A small-molecule ligand and the protein it binds are described below.
Small molecule (SMILES): Cc1ccccc1[C@@H]1NC(=O)c2cc(NC3COC3)cc(NC(=O)c3csc4ccccc34)c21

Binding-site contacts:
Ligand atom C26 contacts residue LEU942 of chain 1.C at 3.7 Å (hydrophobic).
Ligand atom C12 contacts residue GLY916 of chain 1.C at 3.4 Å.
Ligand atom C3 contacts residue PHE1006 of chain 1.C at 3.6 Å (hydrophobic).
Ligand atom C19 contacts residue LEU942 of chain 1.C at 3.8 Å (hydrophobic).
Ligand atom C6 contacts residue LEU915 of chain 1.C at 3.2 Å (hydrophobic).
Ligand atom C25 contacts residue GLU1016 of chain 1.C at 3.7 Å.
Ligand atom C18 contacts residue LEU942 of chain 1.C at 3.4 Å (hydrophobic).
Ligand atom C1 contacts residue ASP1022 of chain 1.C at 3.6 Å.
Ligand atom C21 contacts residue THR817 of chain 1.C at 3.5 Å.
Ligand atom C17 contacts residue LEU915 of chain 1.C at 3.2 Å (hydrophobic).
Ligand atom C16 contacts residue GLY916 of chain 1.C at 3.1 Å.
Ligand atom N1 contacts residue TYR1025 of chain 1.C at 3.6 Å.
Ligand atom C8 contacts residue ASP1022 of chain 1.C at 3.8 Å.
Ligand atom C7 contacts residue ASP1022 of chain 1.C at 3.8 Å.
Ligand atom C23 contacts residue LEU816 of chain 1.C at 3.8 Å (hydrophobic).
Ligand atom N1 contacts residue ASP1022 of chain 1.C at 2.8 Å (salt-bridge).
Ligand atom C22 contacts residue GLN813 of chain 1.C at 3.5 Å.
Ligand atom C22 contacts residue THR817 of chain 1.C at 3.4 Å.
Ligand atom C23 contacts residue GLN813 of chain 1.C at 3.9 Å.
Ligand atom C5 contacts residue LEU915 of chain 1.C at 3.4 Å (hydrophobic).
Ligand atom C24 contacts residue GLU1016 of chain 1.C at 3.9 Å.
Ligand atom O1 contacts residue TYR1025 of chain 1.C at 3.5 Å.
Ligand atom C4 contacts residue ILE1026 of chain 1.C at 3.9 Å (hydrophobic).
Ligand atom O3 contacts residue LEU942 of chain 1.C at 3.3 Å.
Ligand atom C16 contacts residue LEU915 of chain 1.C at 3.5 Å (hydrophobic).
Ligand atom C15 contacts residue TYR1025 of chain 1.C at 3.1 Å (hydrophobic).
Ligand atom C24 contacts residue LEU1017 of chain 1.C at 3.7 Å (hydrophobic).
Ligand atom C1 contacts residue LEU1017 of chain 1.C at 3.7 Å (hydrophobic).
Ligand atom S contacts residue THR817 of chain 1.C at 3.3 Å (h-bond).
Ligand atom N2 contacts residue GLY916 of chain 1.C at 2.9 Å (h-bond).
Ligand atom C6 contacts residue TYR1025 of chain 1.C at 3.7 Å (hydrophobic).
Ligand atom C16 contacts residue LYS945 of chain 1.C at 3.8 Å.
Ligand atom C18 contacts residue LEU915 of chain 1.C at 3.9 Å (hydrophobic).
Ligand atom C12 contacts residue LYS945 of chain 1.C at 3.8 Å.
Ligand atom C2 contacts residue ASP1022 of chain 1.C at 3.8 Å.
Ligand atom C9 contacts residue ASP1022 of chain 1.C at 3.9 Å.
Ligand atom C9 contacts residue TYR1025 of chain 1.C at 3.5 Å (hydrophobic).
Ligand atom C20 contacts residue LEU915 of chain 1.C at 3.8 Å (hydrophobic).
Ligand atom N3 contacts residue LEU915 of chain 1.C at 2.8 Å (h-bond).
Ligand atom C4 contacts residue PHE1006 of chain 1.C at 3.5 Å (hydrophobic).

Sequence of chain 1.C:
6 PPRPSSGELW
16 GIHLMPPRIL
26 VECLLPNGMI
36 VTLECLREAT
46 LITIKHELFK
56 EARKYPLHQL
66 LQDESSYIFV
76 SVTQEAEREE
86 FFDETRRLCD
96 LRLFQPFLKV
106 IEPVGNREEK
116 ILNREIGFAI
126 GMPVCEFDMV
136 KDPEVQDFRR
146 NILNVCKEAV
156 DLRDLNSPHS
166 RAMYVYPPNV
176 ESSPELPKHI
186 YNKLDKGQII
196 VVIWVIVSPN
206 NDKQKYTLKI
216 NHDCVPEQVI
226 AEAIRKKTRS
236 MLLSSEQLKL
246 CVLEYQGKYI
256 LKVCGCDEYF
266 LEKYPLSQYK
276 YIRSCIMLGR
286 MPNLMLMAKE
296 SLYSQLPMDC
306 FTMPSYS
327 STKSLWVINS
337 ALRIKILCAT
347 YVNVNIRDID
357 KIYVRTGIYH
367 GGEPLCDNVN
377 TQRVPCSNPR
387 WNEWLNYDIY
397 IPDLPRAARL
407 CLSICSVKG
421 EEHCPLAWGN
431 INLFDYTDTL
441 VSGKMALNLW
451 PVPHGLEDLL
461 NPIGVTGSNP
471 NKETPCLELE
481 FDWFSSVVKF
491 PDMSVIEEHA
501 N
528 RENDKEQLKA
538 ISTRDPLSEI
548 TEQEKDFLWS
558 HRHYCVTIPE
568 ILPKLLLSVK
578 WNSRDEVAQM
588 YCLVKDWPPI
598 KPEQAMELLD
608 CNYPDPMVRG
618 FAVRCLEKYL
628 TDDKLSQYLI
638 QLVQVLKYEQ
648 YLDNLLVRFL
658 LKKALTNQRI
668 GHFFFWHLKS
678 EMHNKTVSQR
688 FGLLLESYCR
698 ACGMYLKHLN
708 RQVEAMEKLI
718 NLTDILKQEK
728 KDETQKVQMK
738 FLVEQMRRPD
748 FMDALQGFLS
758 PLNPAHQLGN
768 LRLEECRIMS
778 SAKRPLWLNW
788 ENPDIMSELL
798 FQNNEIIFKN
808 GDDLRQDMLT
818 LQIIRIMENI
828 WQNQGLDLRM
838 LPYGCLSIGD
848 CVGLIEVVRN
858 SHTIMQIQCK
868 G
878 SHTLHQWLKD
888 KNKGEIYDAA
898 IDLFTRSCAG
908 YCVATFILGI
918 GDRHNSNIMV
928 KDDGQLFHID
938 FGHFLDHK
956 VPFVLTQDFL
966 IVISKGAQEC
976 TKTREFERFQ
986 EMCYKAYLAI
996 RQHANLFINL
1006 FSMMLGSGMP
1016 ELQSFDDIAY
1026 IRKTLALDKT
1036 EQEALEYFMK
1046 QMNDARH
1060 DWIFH